Sequence of chain 1.A:
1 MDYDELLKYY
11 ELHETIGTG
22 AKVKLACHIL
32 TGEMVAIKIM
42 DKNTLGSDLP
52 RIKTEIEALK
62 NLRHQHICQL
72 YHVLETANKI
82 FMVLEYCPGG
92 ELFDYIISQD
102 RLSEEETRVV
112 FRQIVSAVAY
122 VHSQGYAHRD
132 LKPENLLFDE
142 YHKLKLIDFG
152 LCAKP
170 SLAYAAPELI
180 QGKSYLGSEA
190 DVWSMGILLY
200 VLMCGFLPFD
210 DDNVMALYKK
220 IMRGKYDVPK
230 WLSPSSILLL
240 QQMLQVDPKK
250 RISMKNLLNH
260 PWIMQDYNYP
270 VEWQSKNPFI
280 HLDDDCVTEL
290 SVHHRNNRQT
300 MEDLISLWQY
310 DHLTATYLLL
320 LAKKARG

This small molecule binds to this protein.
Small molecule (SMILES): COc1cccc(Nc2ncc(-c3ccc(C(=O)NCC(=O)Nc4ccccc4)cc3)c(OCC3CCNCC3)n2)c1

Binding-site contacts:
Ligand atom C23 contacts residue GLU92 of chain 1.A at 3.6 Å.
Ligand atom C30 contacts residue GLY91 of chain 1.A at 3.7 Å.
Ligand atom C9 contacts residue ILE148 of chain 1.A at 3.7 Å (hydrophobic).
Ligand atom C7 contacts residue LEU85 of chain 1.A at 3.6 Å (hydrophobic).
Ligand atom N1 contacts residue CYS88 of chain 1.A at 3.0 Å (h-bond).
Ligand atom C8 contacts residue CYS69 of chain 1.A at 3.5 Å (hydrophobic).
Ligand atom N5 contacts residue GLU92 of chain 1.A at 2.8 Å (salt-bridge).
Ligand atom C24 contacts residue ILE148 of chain 1.A at 3.7 Å (hydrophobic).
Ligand atom C19 contacts residue GLU86 of chain 1.A at 3.4 Å.
Ligand atom C12 contacts residue ASP149 of chain 1.A at 3.4 Å.
Ligand atom C31 contacts residue PRO89 of chain 1.A at 3.4 Å (hydrophobic).
Ligand atom C24 contacts residue GLU135 of chain 1.A at 3.5 Å.
Ligand atom C26 contacts residue CYS88 of chain 1.A at 3.3 Å (hydrophobic).
Ligand atom O1 contacts residue LYS39 of chain 1.A at 2.7 Å (salt-bridge).
Ligand atom O2 contacts residue ASP149 of chain 1.A at 3.2 Å (salt-bridge).
Ligand atom N6 contacts residue TYR87 of chain 1.A at 3.5 Å.
Ligand atom N6 contacts residue CYS88 of chain 1.A at 2.8 Å (h-bond).
Ligand atom C11 contacts residue ASP149 of chain 1.A at 3.7 Å.
Ligand atom C9 contacts residue CYS69 of chain 1.A at 3.6 Å (hydrophobic).
Ligand atom N4 contacts residue LEU60 of chain 1.A at 3.6 Å.
Ligand atom C3 contacts residue LEU138 of chain 1.A at 3.7 Å (hydrophobic).
Ligand atom C13 contacts residue ASP149 of chain 1.A at 3.6 Å.
Ligand atom C29 contacts residue GLY91 of chain 1.A at 3.6 Å.
Ligand atom C11 contacts residue LEU60 of chain 1.A at 3.7 Å (hydrophobic).
Ligand atom C17 contacts residue LEU63 of chain 1.A at 3.6 Å (hydrophobic).
Ligand atom C28 contacts residue GLY91 of chain 1.A at 3.7 Å.
Ligand atom C31 contacts residue TYR87 of chain 1.A at 3.5 Å (hydrophobic).
Ligand atom O2 contacts residue ILE148 of chain 1.A at 3.2 Å.
Ligand atom C19 contacts residue LEU138 of chain 1.A at 3.5 Å (hydrophobic).
Ligand atom C1 contacts residue LEU138 of chain 1.A at 3.7 Å (hydrophobic).
Ligand atom C19 contacts residue ALA37 of chain 1.A at 3.6 Å (hydrophobic).
Ligand atom C6 contacts residue PHE150 of chain 1.A at 3.7 Å (hydrophobic).
Ligand atom C16 contacts residue LEU63 of chain 1.A at 3.6 Å (hydrophobic).
Ligand atom O1 contacts residue ASP149 of chain 1.A at 3.7 Å.
Ligand atom C17 contacts residue ALA154 of chain 1.A at 3.6 Å (hydrophobic).
Ligand atom N1 contacts residue LEU138 of chain 1.A at 3.6 Å.
Ligand atom C8 contacts residue ILE148 of chain 1.A at 3.5 Å (hydrophobic).
Ligand atom C25 contacts residue GLU92 of chain 1.A at 3.7 Å.
Ligand atom C32 contacts residue CYS88 of chain 1.A at 3.4 Å (hydrophobic).
Ligand atom C24 contacts residue GLU92 of chain 1.A at 3.4 Å.